Sequence of chain 1.A:
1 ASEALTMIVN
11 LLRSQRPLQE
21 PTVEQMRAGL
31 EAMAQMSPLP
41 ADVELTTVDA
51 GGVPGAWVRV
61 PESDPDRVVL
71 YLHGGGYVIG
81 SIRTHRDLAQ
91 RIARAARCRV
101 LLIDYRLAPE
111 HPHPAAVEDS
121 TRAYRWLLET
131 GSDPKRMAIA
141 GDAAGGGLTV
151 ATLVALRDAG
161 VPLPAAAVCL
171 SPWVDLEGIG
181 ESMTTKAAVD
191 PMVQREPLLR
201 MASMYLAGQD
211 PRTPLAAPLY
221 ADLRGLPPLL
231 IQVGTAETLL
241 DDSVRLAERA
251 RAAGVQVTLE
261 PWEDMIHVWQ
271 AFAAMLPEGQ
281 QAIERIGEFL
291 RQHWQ

The protein below binds the small molecule below.
Small molecule (SMILES): COc1ccc2cc(C(C)C(=O)Oc3ccc(N(O)O)cc3)ccc2c1

Binding-site contacts:
Ligand atom O3 contacts residue VAL268 of chain 1.A at 3.5 Å.
Ligand atom C03 contacts residue GLY76 of chain 1.A at 3.2 Å.
Ligand atom O4 contacts residue LEU198 of chain 1.A at 3.1 Å.
Ligand atom C02 contacts residue HIS267 of chain 1.A at 3.8 Å.
Ligand atom O1 contacts residue HIS85 of chain 1.A at 3.0 Å (h-bond).
Ligand atom C05 contacts residue HIS267 of chain 1.A at 3.3 Å.
Ligand atom O1 contacts residue GLY74 of chain 1.A at 3.5 Å.
Ligand atom C6 contacts residue ALA271 of chain 1.A at 3.5 Å (hydrophobic).
Ligand atom N01 contacts residue TRP173 of chain 1.A at 3.8 Å.
Ligand atom C04 contacts residue GLY76 of chain 1.A at 3.7 Å.
Ligand atom C02 contacts residue GLY75 of chain 1.A at 3.0 Å.
Ligand atom C03 contacts residue ALA143 of chain 1.A at 3.2 Å (hydrophobic).
Ligand atom O1 contacts residue GLY75 of chain 1.A at 3.7 Å.
Ligand atom C03 contacts residue ALA144 of chain 1.A at 3.5 Å (hydrophobic).
Ligand atom C3 contacts residue LEU30 of chain 1.A at 3.7 Å (hydrophobic).
Ligand atom C02 contacts residue GLY74 of chain 1.A at 3.7 Å.
Ligand atom O2 contacts residue ALA271 of chain 1.A at 3.4 Å (h-bond).
Ligand atom O3 contacts residue ALA143 of chain 1.A at 3.8 Å.
Ligand atom C5 contacts residue ALA271 of chain 1.A at 3.6 Å (hydrophobic).
Ligand atom C01 contacts residue HIS267 of chain 1.A at 3.0 Å.
Ligand atom C4 contacts residue LEU30 of chain 1.A at 3.5 Å (hydrophobic).
Ligand atom C12 contacts residue ALA271 of chain 1.A at 3.7 Å (hydrophobic).
Ligand atom N01 contacts residue GLY76 of chain 1.A at 3.6 Å.
Ligand atom C03 contacts residue GLY75 of chain 1.A at 3.3 Å.
Ligand atom C02 contacts residue ALA144 of chain 1.A at 3.8 Å (hydrophobic).
Ligand atom N01 contacts residue LEU198 of chain 1.A at 3.6 Å.
Ligand atom C06 contacts residue HIS267 of chain 1.A at 2.7 Å.
Ligand atom O5 contacts residue GLY76 of chain 1.A at 3.1 Å.
Ligand atom C7 contacts residue LEU30 of chain 1.A at 3.3 Å (hydrophobic).
Ligand atom O4 contacts residue TRP173 of chain 1.A at 3.0 Å.
Ligand atom O5 contacts residue MET201 of chain 1.A at 3.2 Å.
Ligand atom C3 contacts residue THR84 of chain 1.A at 3.4 Å.
Ligand atom O3 contacts residue ASP142 of chain 1.A at 3.8 Å.
Ligand atom O1 contacts residue ASP142 of chain 1.A at 2.6 Å (salt-bridge).
Ligand atom O5 contacts residue LEU198 of chain 1.A at 3.6 Å.
Ligand atom C01 contacts residue ALA143 of chain 1.A at 3.3 Å (hydrophobic).
Ligand atom C2 contacts residue THR84 of chain 1.A at 3.4 Å.
Ligand atom O3 contacts residue HIS267 of chain 1.A at 3.3 Å (h-bond).
Ligand atom C15 contacts residue ASP142 of chain 1.A at 3.5 Å.
Ligand atom C02 contacts residue ALA143 of chain 1.A at 2.8 Å (hydrophobic).